Binding-site contacts:
Ligand atom C14 contacts residue SER121 of chain 14.A at 3.5 Å.
Ligand atom O16 contacts residue ILE99 of chain 14.A at 3.6 Å.
Ligand atom C25 contacts residue PHE180 of chain 14.A at 3.5 Å (hydrophobic).
Ligand atom C17 contacts residue LEU182 of chain 14.A at 3.7 Å (hydrophobic).
Ligand atom C28 contacts residue ALA167 of chain 14.A at 3.1 Å (hydrophobic).
Ligand atom C15 contacts residue ILE123 of chain 14.A at 3.6 Å (hydrophobic).
Ligand atom C18 contacts residue ILE99 of chain 14.A at 3.8 Å (hydrophobic).
Ligand atom N07 contacts residue LEU101 of chain 14.A at 3.7 Å.
Ligand atom N08 contacts residue LEU101 of chain 14.A at 3.8 Å.
Ligand atom C27 contacts residue PHE180 of chain 14.A at 3.2 Å (hydrophobic).
Ligand atom C03 contacts residue ASN211 of chain 14.A at 3.1 Å.
Ligand atom C15 contacts residue LEU182 of chain 14.A at 3.7 Å (hydrophobic).
Ligand atom C22 contacts residue ILE99 of chain 14.A at 3.9 Å (hydrophobic).
Ligand atom C17 contacts residue ILE99 of chain 14.A at 3.8 Å (hydrophobic).
Ligand atom C18 contacts residue LEU182 of chain 14.A at 3.2 Å (hydrophobic).
Ligand atom C05 contacts residue LEU101 of chain 14.A at 3.9 Å (hydrophobic).
Ligand atom N06 contacts residue LEU101 of chain 14.A at 3.2 Å.
Ligand atom N24 contacts residue LEU216 of chain 14.A at 3.5 Å.
Ligand atom C28 contacts residue TYR143 of chain 14.A at 3.4 Å (hydrophobic).
Ligand atom C09 contacts residue TYR191 of chain 14.A at 3.6 Å (hydrophobic).
Ligand atom C14 contacts residue HIS237 of chain 14.A at 3.5 Å.
Ligand atom O26 contacts residue PHE180 of chain 14.A at 3.7 Å.
Ligand atom O26 contacts residue TYR145 of chain 14.A at 3.2 Å.
Ligand atom C09 contacts residue LEU101 of chain 14.A at 3.8 Å (hydrophobic).
Ligand atom C19 contacts residue TYR145 of chain 14.A at 3.2 Å (hydrophobic).
Ligand atom C04 contacts residue MET213 of chain 14.A at 3.9 Å (hydrophobic).
Ligand atom C01 contacts residue TYR192 of chain 14.A at 2.9 Å (hydrophobic).
Ligand atom C13 contacts residue MET213 of chain 14.A at 3.4 Å (hydrophobic).
Ligand atom C28 contacts residue MET144 of chain 14.A at 3.8 Å (hydrophobic).
Ligand atom C21 contacts residue ILE123 of chain 14.A at 3.8 Å (hydrophobic).
Ligand atom C10 contacts residue TYR191 of chain 14.A at 3.7 Å (hydrophobic).
Ligand atom C18 contacts residue TYR145 of chain 14.A at 3.8 Å (hydrophobic).
Ligand atom C01 contacts residue THR207 of chain 14.A at 2.9 Å.
Ligand atom O23 contacts residue LEU216 of chain 14.A at 3.7 Å.
Ligand atom C12 contacts residue ILE99 of chain 14.A at 3.7 Å (hydrophobic).
Ligand atom C04 contacts residue ASN211 of chain 14.A at 3.4 Å.
Ligand atom C22 contacts residue ILE123 of chain 14.A at 3.6 Å (hydrophobic).
Ligand atom C28 contacts residue TYR145 of chain 14.A at 3.3 Å (hydrophobic).
Ligand atom N24 contacts residue PHE180 of chain 14.A at 3.6 Å.
Ligand atom C19 contacts residue LEU182 of chain 14.A at 3.6 Å (hydrophobic).

This small molecule binds to this protein.
Small molecule (SMILES): CCOc1noc2cc(OCCC3CCN(c4ccc(C)nn4)CC3)ccc12

Sequence of chain 14.A:
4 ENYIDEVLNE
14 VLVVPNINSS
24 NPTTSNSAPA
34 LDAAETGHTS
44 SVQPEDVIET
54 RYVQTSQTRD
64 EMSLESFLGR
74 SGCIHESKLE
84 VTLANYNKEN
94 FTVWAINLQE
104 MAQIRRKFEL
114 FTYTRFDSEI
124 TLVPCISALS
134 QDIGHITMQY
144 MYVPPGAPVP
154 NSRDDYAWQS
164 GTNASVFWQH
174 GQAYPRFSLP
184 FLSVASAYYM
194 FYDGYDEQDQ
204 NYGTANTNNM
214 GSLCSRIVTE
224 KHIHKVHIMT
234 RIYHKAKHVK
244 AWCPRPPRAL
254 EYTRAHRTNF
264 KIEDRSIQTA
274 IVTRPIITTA